The protein below binds the small molecule below.
Small molecule (SMILES): CC(=O)N[C@H]1[C@H](O[C@H]2[C@H](O)[C@@H](NC(C)=O)CO[C@@H]2CO)O[C@H](CO)[C@@H](O)[C@@H]1O

Binding-site contacts:
Ligand atom C7 contacts residue GLN801 of chain 1.D at 4.4 Å.
Ligand atom C7 contacts residue SER800 of chain 1.D at 3.4 Å.
Ligand atom O7 contacts residue SER800 of chain 1.D at 3.6 Å (h-bond).
Ligand atom C2 contacts residue ASN798 of chain 1.D at 3.5 Å.
Ligand atom O5 contacts residue SER800 of chain 1.D at 4.4 Å.
Ligand atom O5 contacts residue ASN798 of chain 1.D at 4.3 Å.
Ligand atom N2 contacts residue ASN798 of chain 1.D at 2.8 Å (h-bond).
Ligand atom C1 contacts residue SER800 of chain 1.D at 3.6 Å.
Ligand atom C8 contacts residue GLN801 of chain 1.D at 3.7 Å.
Ligand atom C8 contacts residue SER800 of chain 1.D at 4.2 Å.
Ligand atom C1 contacts residue ASN798 of chain 1.D at 3.1 Å.
Ligand atom C2 contacts residue SER800 of chain 1.D at 3.4 Å.
Ligand atom O7 contacts residue GLN801 of chain 1.D at 4.1 Å.
Ligand atom N2 contacts residue SER800 of chain 1.D at 3.3 Å (h-bond).
Ligand atom C3 contacts residue ASN798 of chain 1.D at 4.5 Å.
Ligand atom C8 contacts residue ASN798 of chain 1.D at 3.8 Å.
Ligand atom C7 contacts residue ASN798 of chain 1.D at 3.7 Å.

Sequence of chain 1.D:
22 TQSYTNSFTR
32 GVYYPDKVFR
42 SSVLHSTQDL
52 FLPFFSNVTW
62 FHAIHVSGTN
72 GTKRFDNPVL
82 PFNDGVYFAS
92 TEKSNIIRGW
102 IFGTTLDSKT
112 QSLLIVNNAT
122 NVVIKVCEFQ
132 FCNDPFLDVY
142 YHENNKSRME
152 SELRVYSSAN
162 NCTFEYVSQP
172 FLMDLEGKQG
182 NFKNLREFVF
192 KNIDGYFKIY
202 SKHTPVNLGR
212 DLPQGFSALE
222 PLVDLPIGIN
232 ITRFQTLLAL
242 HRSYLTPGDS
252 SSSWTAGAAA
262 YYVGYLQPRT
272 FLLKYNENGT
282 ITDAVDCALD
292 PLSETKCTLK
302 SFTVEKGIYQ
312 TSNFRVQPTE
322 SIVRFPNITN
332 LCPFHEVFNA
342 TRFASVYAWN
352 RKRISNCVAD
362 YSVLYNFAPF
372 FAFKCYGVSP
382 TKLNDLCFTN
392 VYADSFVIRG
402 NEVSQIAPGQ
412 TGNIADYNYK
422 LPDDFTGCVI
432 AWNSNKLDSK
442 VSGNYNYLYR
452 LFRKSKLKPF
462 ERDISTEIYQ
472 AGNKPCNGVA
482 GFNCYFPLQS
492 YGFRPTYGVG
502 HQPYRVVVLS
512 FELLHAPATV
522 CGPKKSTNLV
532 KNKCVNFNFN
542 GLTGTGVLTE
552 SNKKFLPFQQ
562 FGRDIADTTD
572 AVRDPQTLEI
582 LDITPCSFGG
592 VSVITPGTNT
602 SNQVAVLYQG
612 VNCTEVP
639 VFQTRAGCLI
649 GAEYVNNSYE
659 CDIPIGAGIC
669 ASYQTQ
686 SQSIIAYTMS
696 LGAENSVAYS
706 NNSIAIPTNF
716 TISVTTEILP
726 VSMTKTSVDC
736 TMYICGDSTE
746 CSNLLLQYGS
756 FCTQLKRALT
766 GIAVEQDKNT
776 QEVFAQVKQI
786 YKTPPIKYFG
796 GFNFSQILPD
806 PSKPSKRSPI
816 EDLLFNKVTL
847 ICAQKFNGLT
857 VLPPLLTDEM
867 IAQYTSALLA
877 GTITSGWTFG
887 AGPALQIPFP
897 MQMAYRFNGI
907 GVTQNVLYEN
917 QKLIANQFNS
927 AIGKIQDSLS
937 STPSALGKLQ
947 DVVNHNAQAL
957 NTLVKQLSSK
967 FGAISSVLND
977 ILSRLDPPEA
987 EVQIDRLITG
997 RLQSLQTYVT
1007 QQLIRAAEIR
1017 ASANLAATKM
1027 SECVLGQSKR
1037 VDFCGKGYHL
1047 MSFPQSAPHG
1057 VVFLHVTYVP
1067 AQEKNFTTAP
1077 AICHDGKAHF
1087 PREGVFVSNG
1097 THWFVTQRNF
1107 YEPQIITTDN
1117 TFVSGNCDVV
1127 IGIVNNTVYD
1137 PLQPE